Binding-site contacts:
Ligand atom C4 contacts residue ASN709 of chain 1.A at 4.2 Å.
Ligand atom C2 contacts residue ASN709 of chain 1.A at 2.4 Å.
Ligand atom C7 contacts residue ASN709 of chain 1.A at 3.6 Å.
Ligand atom N2 contacts residue ASN709 of chain 1.A at 2.9 Å (h-bond).
Ligand atom O7 contacts residue ASN709 of chain 1.A at 3.9 Å.
Ligand atom O5 contacts residue ASN709 of chain 1.A at 2.4 Å (h-bond).
Ligand atom C1 contacts residue ASN709 of chain 1.A at 1.4 Å.
Ligand atom C8 contacts residue GLY1131 of chain 1.A at 4.3 Å.
Ligand atom C3 contacts residue ASN709 of chain 1.A at 3.8 Å.
Ligand atom C5 contacts residue ASN709 of chain 1.A at 3.7 Å.

A protein and the small-molecule ligand that binds it are described below.
Small molecule (SMILES): CC(=O)N[C@@H]1[C@@H](O)[C@H](O)[C@@H](CO)O[C@H]1O

Sequence of chain 1.A:
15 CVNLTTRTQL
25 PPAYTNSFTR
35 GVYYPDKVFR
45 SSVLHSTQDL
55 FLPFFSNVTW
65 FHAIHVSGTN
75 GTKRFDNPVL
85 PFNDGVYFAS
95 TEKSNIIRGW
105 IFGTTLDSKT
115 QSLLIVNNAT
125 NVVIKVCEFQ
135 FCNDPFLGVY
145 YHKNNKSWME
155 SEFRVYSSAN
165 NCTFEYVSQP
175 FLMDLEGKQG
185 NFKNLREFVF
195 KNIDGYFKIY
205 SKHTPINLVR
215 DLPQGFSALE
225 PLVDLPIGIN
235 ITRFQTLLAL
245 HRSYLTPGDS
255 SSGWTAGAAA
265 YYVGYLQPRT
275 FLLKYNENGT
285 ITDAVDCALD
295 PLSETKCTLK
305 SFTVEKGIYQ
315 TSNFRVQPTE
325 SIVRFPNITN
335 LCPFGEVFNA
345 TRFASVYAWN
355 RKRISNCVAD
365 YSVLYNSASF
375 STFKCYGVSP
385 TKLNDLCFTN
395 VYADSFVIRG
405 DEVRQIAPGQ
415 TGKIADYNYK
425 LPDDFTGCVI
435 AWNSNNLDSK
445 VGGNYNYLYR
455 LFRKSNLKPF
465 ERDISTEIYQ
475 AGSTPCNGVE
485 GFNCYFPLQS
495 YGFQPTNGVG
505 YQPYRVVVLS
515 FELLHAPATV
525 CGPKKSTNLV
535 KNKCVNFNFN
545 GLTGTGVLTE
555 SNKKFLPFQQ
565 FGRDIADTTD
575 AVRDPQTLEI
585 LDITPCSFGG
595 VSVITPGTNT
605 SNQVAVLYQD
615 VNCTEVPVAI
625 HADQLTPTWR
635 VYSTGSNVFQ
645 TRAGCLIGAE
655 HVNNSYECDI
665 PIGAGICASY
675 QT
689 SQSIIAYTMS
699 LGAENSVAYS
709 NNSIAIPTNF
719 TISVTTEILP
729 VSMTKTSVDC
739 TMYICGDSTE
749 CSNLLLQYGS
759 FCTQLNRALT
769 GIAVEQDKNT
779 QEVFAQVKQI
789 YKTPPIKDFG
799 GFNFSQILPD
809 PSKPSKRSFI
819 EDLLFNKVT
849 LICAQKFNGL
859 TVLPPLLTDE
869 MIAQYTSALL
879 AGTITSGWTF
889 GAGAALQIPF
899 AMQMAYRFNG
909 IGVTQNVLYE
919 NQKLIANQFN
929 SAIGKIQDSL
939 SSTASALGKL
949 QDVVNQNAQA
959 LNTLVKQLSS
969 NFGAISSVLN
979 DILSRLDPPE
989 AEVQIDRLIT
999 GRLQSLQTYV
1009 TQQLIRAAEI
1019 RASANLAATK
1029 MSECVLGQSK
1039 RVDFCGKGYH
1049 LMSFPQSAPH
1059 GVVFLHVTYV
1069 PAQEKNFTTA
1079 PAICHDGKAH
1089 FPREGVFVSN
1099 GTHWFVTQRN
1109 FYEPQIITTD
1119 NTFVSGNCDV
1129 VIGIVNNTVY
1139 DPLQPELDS